The protein below binds the small molecule below.
Small molecule (SMILES): Cc1cn([C@H]2C[C@H](OP(=O)(O)O)[C@@H](COP(=O)(O)O)O2)c(=O)[nH]c1=O

Binding-site contacts:
Ligand atom C5' contacts residue TYR107 of chain 1.A at 3.6 Å (hydrophobic).
Ligand atom C6 contacts residue ARG81 of chain 1.A at 4.0 Å.
Ligand atom C5' contacts residue ARG81 of chain 1.A at 4.0 Å.
Ligand atom C1' contacts residue ARG81 of chain 1.A at 4.0 Å.
Ligand atom N3 contacts residue TYR109 of chain 1.A at 3.5 Å.
Ligand atom C4 contacts residue LEU83 of chain 1.A at 3.7 Å (hydrophobic).
Ligand atom O2P contacts residue TYR79 of chain 1.A at 2.6 Å (h-bond).
Ligand atom C2 contacts residue TYR109 of chain 1.A at 3.8 Å (hydrophobic).
Ligand atom O4P contacts residue ARG81 of chain 1.A at 2.8 Å (salt-bridge).
Ligand atom C5 contacts residue LEU83 of chain 1.A at 4.0 Å (hydrophobic).
Ligand atom P2 contacts residue ARG35 of chain 1.A at 3.5 Å.
Ligand atom C5 contacts residue TYR107 of chain 1.A at 4.0 Å (hydrophobic).
Ligand atom O4' contacts residue TYR79 of chain 1.A at 4.0 Å.
Ligand atom O4 contacts residue LEU37 of chain 1.A at 3.8 Å.
Ligand atom C3' contacts residue TYR107 of chain 1.A at 3.9 Å (hydrophobic).
Ligand atom O5P contacts residue ASP40 of chain 1.A at 3.3 Å (salt-bridge).
Ligand atom P2 contacts residue ARG81 of chain 1.A at 3.9 Å.
Ligand atom O3' contacts residue LYS78 of chain 1.A at 3.3 Å (salt-bridge).
Ligand atom O4' contacts residue ARG81 of chain 1.A at 3.0 Å (salt-bridge).
Ligand atom O4P contacts residue ARG35 of chain 1.A at 2.9 Å (salt-bridge).
Ligand atom O2 contacts residue ASP77 of chain 1.A at 3.9 Å.
Ligand atom P1 contacts residue LYS78 of chain 1.A at 3.6 Å.
Ligand atom C2' contacts residue TYR107 of chain 1.A at 3.8 Å (hydrophobic).
Ligand atom O5' contacts residue ARG35 of chain 1.A at 3.6 Å (salt-bridge).
Ligand atom O4 contacts residue LEU83 of chain 1.A at 3.6 Å.
Ligand atom O1P contacts residue TYR79 of chain 1.A at 3.5 Å (h-bond).
Ligand atom C5M contacts residue ARG35 of chain 1.A at 3.7 Å.
Ligand atom O5P contacts residue CA1 of chain 1.B at 3.1 Å.
Ligand atom C5M contacts residue TYR107 of chain 1.A at 3.8 Å (hydrophobic).
Ligand atom C4' contacts residue ARG81 of chain 1.A at 3.9 Å.
Ligand atom N3 contacts residue LEU83 of chain 1.A at 3.8 Å.
Ligand atom O1P contacts residue LYS78 of chain 1.A at 2.6 Å (salt-bridge).
Ligand atom C2' contacts residue TYR109 of chain 1.A at 3.5 Å (hydrophobic).
Ligand atom C4 contacts residue TYR109 of chain 1.A at 3.6 Å (hydrophobic).
Ligand atom O5P contacts residue ARG35 of chain 1.A at 2.9 Å (salt-bridge).
Ligand atom O4 contacts residue TYR109 of chain 1.A at 3.9 Å.
Ligand atom C2 contacts residue ASP77 of chain 1.A at 4.0 Å.
Ligand atom P1 contacts residue TYR79 of chain 1.A at 3.6 Å.
Ligand atom O5' contacts residue ARG81 of chain 1.A at 3.0 Å (salt-bridge).
Ligand atom C5M contacts residue LEU36 of chain 1.A at 4.0 Å (hydrophobic).

Sequence of chain 1.A:
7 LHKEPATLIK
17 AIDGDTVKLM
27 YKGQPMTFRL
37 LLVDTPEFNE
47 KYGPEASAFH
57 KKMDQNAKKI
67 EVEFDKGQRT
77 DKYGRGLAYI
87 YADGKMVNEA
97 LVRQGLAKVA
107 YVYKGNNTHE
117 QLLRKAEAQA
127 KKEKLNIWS